A small-molecule ligand and the protein it binds are described below.
Small molecule (SMILES): C(=C1\CCCN=C1c1cccnc1)\c1cccs1

Binding-site contacts:
Ligand atom C13 contacts residue TYR200 of chain 1.B at 4.0 Å (hydrophobic).
Ligand atom C7 contacts residue CYS195 of chain 1.B at 3.7 Å (hydrophobic).
Ligand atom C4 contacts residue MET122 of chain 1.C at 3.9 Å (hydrophobic).
Ligand atom C13 contacts residue TRP61 of chain 1.C at 4.1 Å (hydrophobic).
Ligand atom C8 contacts residue TRP151 of chain 1.B at 3.1 Å (hydrophobic).
Ligand atom C5 contacts residue ARG112 of chain 1.C at 4.0 Å.
Ligand atom C1 contacts residue LEU120 of chain 1.C at 3.7 Å (hydrophobic).
Ligand atom C1 contacts residue ARG112 of chain 1.C at 3.9 Å.
Ligand atom C13 contacts residue TYR193 of chain 1.B at 3.6 Å (hydrophobic).
Ligand atom C10 contacts residue TYR200 of chain 1.B at 4.1 Å (hydrophobic).
Ligand atom N16 contacts residue TRP151 of chain 1.B at 3.7 Å.
Ligand atom C8 contacts residue TYR200 of chain 1.B at 4.0 Å (hydrophobic).
Ligand atom C14 contacts residue TYR193 of chain 1.B at 3.9 Å (hydrophobic).
Ligand atom C2 contacts residue CYS196 of chain 1.B at 3.8 Å (hydrophobic).
Ligand atom N16 contacts residue MET122 of chain 1.C at 3.9 Å.
Ligand atom C6 contacts residue MET122 of chain 1.C at 3.9 Å (hydrophobic).
Ligand atom C12 contacts residue MET122 of chain 1.C at 3.2 Å (hydrophobic).
Ligand atom C11 contacts residue TYR200 of chain 1.B at 4.1 Å (hydrophobic).
Ligand atom C14 contacts residue TYR97 of chain 1.B at 3.9 Å (hydrophobic).
Ligand atom C8 contacts residue MET122 of chain 1.C at 4.0 Å (hydrophobic).
Ligand atom C3 contacts residue TRP151 of chain 1.B at 3.7 Å (hydrophobic).
Ligand atom C7 contacts residue TYR172 of chain 1.C at 3.2 Å (hydrophobic).
Ligand atom C9 contacts residue MET122 of chain 1.C at 3.7 Å (hydrophobic).
Ligand atom S18 contacts residue TYR193 of chain 1.B at 3.6 Å.
Ligand atom C13 contacts residue MET122 of chain 1.C at 4.1 Å (hydrophobic).
Ligand atom N16 contacts residue THR152 of chain 1.B at 3.9 Å.
Ligand atom C2 contacts residue CYS195 of chain 1.B at 3.8 Å (hydrophobic).
Ligand atom C3 contacts residue TYR200 of chain 1.B at 3.1 Å (hydrophobic).
Ligand atom C15 contacts residue TRP151 of chain 1.B at 3.5 Å (hydrophobic).
Ligand atom C1 contacts residue TYR200 of chain 1.B at 3.9 Å (hydrophobic).
Ligand atom C10 contacts residue TRP151 of chain 1.B at 3.3 Å (hydrophobic).
Ligand atom N17 contacts residue TRP151 of chain 1.B at 2.7 Å (h-bond).
Ligand atom C6 contacts residue TRP151 of chain 1.B at 3.1 Å (hydrophobic).
Ligand atom C14 contacts residue TYR200 of chain 1.B at 3.6 Å (hydrophobic).
Ligand atom C15 contacts residue TYR97 of chain 1.B at 4.0 Å (hydrophobic).
Ligand atom C5 contacts residue THR152 of chain 1.B at 4.1 Å.
Ligand atom C11 contacts residue MET122 of chain 1.C at 3.4 Å (hydrophobic).
Ligand atom C5 contacts residue LEU120 of chain 1.C at 4.0 Å (hydrophobic).
Ligand atom S18 contacts residue TYR172 of chain 1.C at 4.1 Å.
Ligand atom C10 contacts residue MET122 of chain 1.C at 3.6 Å (hydrophobic).

Sequence of chain 1.B:
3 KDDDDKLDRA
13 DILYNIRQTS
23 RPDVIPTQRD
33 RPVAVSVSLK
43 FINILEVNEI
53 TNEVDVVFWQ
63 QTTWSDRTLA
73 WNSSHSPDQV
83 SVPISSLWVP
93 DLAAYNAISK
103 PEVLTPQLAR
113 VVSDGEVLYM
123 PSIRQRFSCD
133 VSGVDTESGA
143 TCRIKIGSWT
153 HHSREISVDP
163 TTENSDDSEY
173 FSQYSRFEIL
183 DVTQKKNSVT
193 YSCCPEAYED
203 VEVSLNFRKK

Sequence of chain 1.C:
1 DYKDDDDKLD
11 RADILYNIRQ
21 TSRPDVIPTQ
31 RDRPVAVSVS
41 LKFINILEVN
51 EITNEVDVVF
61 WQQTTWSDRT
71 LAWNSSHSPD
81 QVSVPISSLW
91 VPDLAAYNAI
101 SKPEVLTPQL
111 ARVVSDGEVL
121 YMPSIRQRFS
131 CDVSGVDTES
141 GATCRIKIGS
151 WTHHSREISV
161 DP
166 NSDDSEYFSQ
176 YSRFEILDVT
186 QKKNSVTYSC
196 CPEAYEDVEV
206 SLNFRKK